Binding-site contacts:
Ligand atom O2 contacts residue GLU497 of chain 1.A at 4.0 Å.
Ligand atom O1 contacts residue LYS496 of chain 1.A at 3.9 Å.
Ligand atom S contacts residue LYS496 of chain 1.A at 3.9 Å.
Ligand atom N contacts residue LYS496 of chain 1.A at 4.3 Å.
Ligand atom O2 contacts residue LYS496 of chain 1.A at 2.9 Å (salt-bridge).

Sequence of chain 1.A:
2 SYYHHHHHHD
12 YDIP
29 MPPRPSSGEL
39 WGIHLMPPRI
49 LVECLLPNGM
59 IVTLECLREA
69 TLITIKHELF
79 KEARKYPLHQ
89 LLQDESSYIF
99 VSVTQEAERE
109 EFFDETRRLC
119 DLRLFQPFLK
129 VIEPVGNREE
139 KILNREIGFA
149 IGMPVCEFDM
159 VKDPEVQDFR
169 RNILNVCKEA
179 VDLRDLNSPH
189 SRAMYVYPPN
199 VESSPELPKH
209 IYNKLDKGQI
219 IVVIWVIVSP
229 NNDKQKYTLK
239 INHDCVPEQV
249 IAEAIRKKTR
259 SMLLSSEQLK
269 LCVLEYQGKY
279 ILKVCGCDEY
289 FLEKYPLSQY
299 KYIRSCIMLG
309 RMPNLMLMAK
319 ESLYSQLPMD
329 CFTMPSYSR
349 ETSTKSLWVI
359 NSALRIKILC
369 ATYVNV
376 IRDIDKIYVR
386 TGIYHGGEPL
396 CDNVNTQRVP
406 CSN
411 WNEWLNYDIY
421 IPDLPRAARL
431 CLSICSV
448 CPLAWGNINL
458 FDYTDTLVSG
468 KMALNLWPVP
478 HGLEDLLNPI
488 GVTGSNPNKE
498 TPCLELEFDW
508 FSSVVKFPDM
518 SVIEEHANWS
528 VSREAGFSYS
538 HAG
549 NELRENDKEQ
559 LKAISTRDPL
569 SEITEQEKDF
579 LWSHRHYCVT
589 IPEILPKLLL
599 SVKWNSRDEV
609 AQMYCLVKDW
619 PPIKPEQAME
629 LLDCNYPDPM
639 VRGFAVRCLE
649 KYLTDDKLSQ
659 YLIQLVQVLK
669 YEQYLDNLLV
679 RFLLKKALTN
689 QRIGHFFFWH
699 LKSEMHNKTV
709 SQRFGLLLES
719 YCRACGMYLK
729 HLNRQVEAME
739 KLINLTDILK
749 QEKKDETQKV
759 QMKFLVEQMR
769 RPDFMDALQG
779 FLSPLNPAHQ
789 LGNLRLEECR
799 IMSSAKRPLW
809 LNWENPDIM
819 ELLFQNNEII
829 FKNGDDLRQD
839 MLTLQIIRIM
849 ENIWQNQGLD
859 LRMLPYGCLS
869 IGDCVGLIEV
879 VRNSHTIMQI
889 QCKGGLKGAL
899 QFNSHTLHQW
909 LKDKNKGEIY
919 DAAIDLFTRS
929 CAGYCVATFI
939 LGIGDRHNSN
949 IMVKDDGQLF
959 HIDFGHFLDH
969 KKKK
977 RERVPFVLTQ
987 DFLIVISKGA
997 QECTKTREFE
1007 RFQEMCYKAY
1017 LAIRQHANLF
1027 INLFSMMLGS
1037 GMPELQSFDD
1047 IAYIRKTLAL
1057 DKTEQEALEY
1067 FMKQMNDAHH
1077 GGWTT

A protein and the small-molecule ligand that binds it are described below.
Small molecule (SMILES): NS(=O)(=O)c1ccccc1Cl